A small-molecule ligand and the protein it binds are described below.
Small molecule (SMILES): CC(=O)N[C@H]1[C@@H](O[P](=O)(O)O[P](=O)(O)OC[C@H]2O[C@@H](n3ccc(=O)[nH]c3=O)[C@H](O)[C@@H]2O)O[C@H](C(=O)O)[C@@H](O)[C@@H]1O

Sequence of chain 2.A:
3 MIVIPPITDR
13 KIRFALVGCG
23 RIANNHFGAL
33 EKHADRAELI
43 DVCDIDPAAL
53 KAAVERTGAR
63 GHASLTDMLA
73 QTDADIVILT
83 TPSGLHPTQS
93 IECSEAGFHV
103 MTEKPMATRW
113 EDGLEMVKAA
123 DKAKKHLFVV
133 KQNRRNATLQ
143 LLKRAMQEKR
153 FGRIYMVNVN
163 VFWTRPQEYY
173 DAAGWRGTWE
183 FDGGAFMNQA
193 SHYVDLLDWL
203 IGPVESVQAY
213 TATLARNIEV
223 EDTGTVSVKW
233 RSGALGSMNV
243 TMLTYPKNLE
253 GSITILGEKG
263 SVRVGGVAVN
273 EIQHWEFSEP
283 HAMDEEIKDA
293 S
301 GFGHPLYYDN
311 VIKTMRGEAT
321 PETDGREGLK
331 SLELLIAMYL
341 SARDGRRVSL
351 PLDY

Binding-site contacts:
Ligand atom C1C contacts residue ARG167 of chain 2.A at 3.8 Å.
Ligand atom C4 contacts residue ASN250 of chain 2.A at 3.4 Å.
Ligand atom O2 contacts residue THR166 of chain 2.A at 3.4 Å (h-bond).
Ligand atom C4 contacts residue THR166 of chain 2.A at 3.7 Å.
Ligand atom O'P contacts residue GLN191 of chain 2.A at 3.4 Å.
Ligand atom O4 contacts residue LYS249 of chain 2.A at 3.4 Å.
Ligand atom C1' contacts residue ARG167 of chain 2.A at 3.7 Å.
Ligand atom O7' contacts residue HIS194 of chain 2.A at 3.5 Å.
Ligand atom O'P contacts residue ARG167 of chain 2.A at 2.8 Å (salt-bridge).
Ligand atom O4' contacts residue ASN190 of chain 2.A at 2.6 Å (h-bond).
Ligand atom O4' contacts residue LYS106 of chain 2.A at 3.0 Å (salt-bridge).
Ligand atom N1 contacts residue THR166 of chain 2.A at 3.2 Å (h-bond).
Ligand atom C2 contacts residue THR166 of chain 2.A at 3.0 Å.
Ligand atom O2 contacts residue PRO168 of chain 2.A at 3.2 Å.
Ligand atom O5' contacts residue ARG167 of chain 2.A at 2.8 Å (salt-bridge).
Ligand atom C4' contacts residue LYS106 of chain 2.A at 3.8 Å.
Ligand atom N2' contacts residue HIS194 of chain 2.A at 3.9 Å.
Ligand atom O'Q contacts residue ASN190 of chain 2.A at 3.8 Å.
Ligand atom C7' contacts residue HIS194 of chain 2.A at 3.4 Å.
Ligand atom C5' contacts residue ARG167 of chain 2.A at 3.9 Å.
Ligand atom C1C contacts residue THR166 of chain 2.A at 3.8 Å.
Ligand atom C5 contacts residue ASN250 of chain 2.A at 3.2 Å.
Ligand atom O3' contacts residue GLN191 of chain 2.A at 3.3 Å (h-bond).
Ligand atom O3' contacts residue HIS194 of chain 2.A at 3.3 Å.
Ligand atom C4' contacts residue ASN190 of chain 2.A at 3.5 Å.
Ligand atom C6' contacts residue TYR171 of chain 2.A at 3.3 Å (hydrophobic).
Ligand atom C8' contacts residue ASN135 of chain 2.A at 3.5 Å.
Ligand atom O4 contacts residue ASN250 of chain 2.A at 2.9 Å (h-bond).
Ligand atom O'P contacts residue TYR171 of chain 2.A at 3.2 Å (h-bond).
Ligand atom C3' contacts residue LYS106 of chain 2.A at 3.8 Å.
Ligand atom O7' contacts residue TRP165 of chain 2.A at 3.3 Å.
Ligand atom C6 contacts residue ARG167 of chain 2.A at 3.5 Å.
Ligand atom C6 contacts residue THR166 of chain 2.A at 3.6 Å.
Ligand atom C6' contacts residue ARG167 of chain 2.A at 3.8 Å.
Ligand atom O'Q contacts residue TYR171 of chain 2.A at 2.7 Å (h-bond).
Ligand atom O5C contacts residue ARG167 of chain 2.A at 3.8 Å.
Ligand atom N3 contacts residue THR166 of chain 2.A at 3.3 Å (h-bond).
Ligand atom O4C contacts residue ARG167 of chain 2.A at 3.2 Å.
Ligand atom O3' contacts residue LYS106 of chain 2.A at 3.0 Å (salt-bridge).
Ligand atom C8' contacts residue HIS194 of chain 2.A at 3.7 Å.